Sequence of chain 1.A:
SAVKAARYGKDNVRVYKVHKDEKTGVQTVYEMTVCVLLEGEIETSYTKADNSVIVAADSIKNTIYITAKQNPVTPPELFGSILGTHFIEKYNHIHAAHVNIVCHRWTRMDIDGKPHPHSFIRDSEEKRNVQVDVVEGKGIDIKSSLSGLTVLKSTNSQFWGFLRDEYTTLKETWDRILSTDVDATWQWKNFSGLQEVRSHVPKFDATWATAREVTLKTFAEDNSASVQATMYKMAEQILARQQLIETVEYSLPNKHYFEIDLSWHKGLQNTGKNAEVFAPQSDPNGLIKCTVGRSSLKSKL

Sequence of chain 2.A:
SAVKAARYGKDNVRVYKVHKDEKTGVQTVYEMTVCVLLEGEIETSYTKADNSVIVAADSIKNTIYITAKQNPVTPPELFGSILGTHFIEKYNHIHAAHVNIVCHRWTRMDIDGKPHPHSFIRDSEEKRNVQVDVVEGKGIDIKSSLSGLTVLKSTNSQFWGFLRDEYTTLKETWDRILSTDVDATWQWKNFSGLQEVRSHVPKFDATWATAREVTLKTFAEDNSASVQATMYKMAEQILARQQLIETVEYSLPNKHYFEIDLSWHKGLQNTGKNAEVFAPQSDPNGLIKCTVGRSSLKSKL

Binding-site contacts:
Ligand atom C2 contacts residue ASN255 of chain 1.A at 3.9 Å.
Ligand atom O8 contacts residue ASP59 of chain 2.A at 2.8 Å (salt-bridge).
Ligand atom O2 contacts residue PHE160 of chain 1.A at 3.7 Å.
Ligand atom C2 contacts residue GLN229 of chain 1.A at 3.8 Å.
Ligand atom N1 contacts residue PHE160 of chain 1.A at 3.6 Å.
Ligand atom O6 contacts residue TYR9 of chain 2.A at 3.5 Å.
Ligand atom C5 contacts residue PHE160 of chain 1.A at 3.4 Å (hydrophobic).
Ligand atom C2 contacts residue VAL228 of chain 1.A at 3.9 Å (hydrophobic).
Ligand atom O2 contacts residue SER227 of chain 1.A at 3.4 Å.
Ligand atom O8 contacts residue ALA57 of chain 2.A at 3.5 Å.
Ligand atom N3 contacts residue ARG177 of chain 1.A at 3.1 Å (salt-bridge).
Ligand atom O6 contacts residue ILE55 of chain 2.A at 3.8 Å.
Ligand atom O2 contacts residue GLN229 of chain 1.A at 3.8 Å.
Ligand atom C8 contacts residue ALA58 of chain 2.A at 3.4 Å (hydrophobic).
Ligand atom C8 contacts residue ALA57 of chain 2.A at 3.9 Å (hydrophobic).
Ligand atom C8 contacts residue PHE160 of chain 1.A at 3.7 Å (hydrophobic).
Ligand atom N9 contacts residue PHE160 of chain 1.A at 3.4 Å.
Ligand atom N7 contacts residue PHE160 of chain 1.A at 3.8 Å.
Ligand atom O2 contacts residue VAL228 of chain 1.A at 2.8 Å (h-bond).
Ligand atom C4 contacts residue ARG177 of chain 1.A at 3.9 Å.
Ligand atom C2 contacts residue ARG177 of chain 1.A at 3.6 Å.
Ligand atom C4 contacts residue PHE160 of chain 1.A at 3.3 Å (hydrophobic).
Ligand atom C10 contacts residue ARG177 of chain 1.A at 3.4 Å.
Ligand atom O8 contacts residue LEU171 of chain 1.A at 3.6 Å.
Ligand atom N1 contacts residue GLN229 of chain 1.A at 3.0 Å (h-bond).
Ligand atom N7 contacts residue ALA57 of chain 2.A at 3.7 Å.
Ligand atom O2 contacts residue ARG177 of chain 1.A at 2.9 Å (salt-bridge).
Ligand atom C6 contacts residue GLN229 of chain 1.A at 3.6 Å.
Ligand atom O8 contacts residue ALA58 of chain 2.A at 3.2 Å (h-bond).
Ligand atom C6 contacts residue PHE160 of chain 1.A at 3.7 Å (hydrophobic).
Ligand atom C2 contacts residue PHE160 of chain 1.A at 3.5 Å (hydrophobic).
Ligand atom N3 contacts residue PHE160 of chain 1.A at 3.5 Å.
Ligand atom C8 contacts residue ASP59 of chain 2.A at 3.9 Å.
Ligand atom O6 contacts residue GLN229 of chain 1.A at 2.8 Å (h-bond).
Ligand atom C10 contacts residue LEU171 of chain 1.A at 3.8 Å (hydrophobic).
Ligand atom N3 contacts residue ASN255 of chain 1.A at 3.4 Å (h-bond).
Ligand atom C10 contacts residue PHE160 of chain 1.A at 3.9 Å (hydrophobic).
Ligand atom N7 contacts residue ALA58 of chain 2.A at 2.9 Å (h-bond).
Ligand atom C4 contacts residue ASN255 of chain 1.A at 3.9 Å.
Ligand atom N9 contacts residue ARG177 of chain 1.A at 4.0 Å.

A small-molecule ligand and the protein it binds are described below.
Small molecule (SMILES): Cn1c(=O)[nH]c2c(=O)[nH]c(=O)[nH]c21